Sequence of chain 1.B:
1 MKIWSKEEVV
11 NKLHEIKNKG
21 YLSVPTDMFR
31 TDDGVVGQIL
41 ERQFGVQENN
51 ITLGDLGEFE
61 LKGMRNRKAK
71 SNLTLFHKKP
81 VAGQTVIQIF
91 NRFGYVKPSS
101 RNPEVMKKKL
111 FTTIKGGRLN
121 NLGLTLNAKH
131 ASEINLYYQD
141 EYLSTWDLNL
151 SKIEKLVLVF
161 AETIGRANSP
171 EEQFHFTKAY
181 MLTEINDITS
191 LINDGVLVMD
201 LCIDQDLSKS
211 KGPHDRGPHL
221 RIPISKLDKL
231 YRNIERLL

Binding-site contacts:
Ligand atom OP1 contacts residue LYS78 of chain 1.B at 2.7 Å (salt-bridge).
Ligand atom N2 contacts residue DC5 of chain 1.H at 2.7 Å (h-bond).
Ligand atom OP2 contacts residue LYS79 of chain 1.B at 2.8 Å (salt-bridge).
Ligand atom N3 contacts residue DA8 of chain 1.H at 2.8 Å (h-bond).
Ligand atom N2 contacts residue DC1 of chain 1.H at 2.8 Å (h-bond).
Ligand atom N7 contacts residue THR74 of chain 1.B at 2.5 Å (h-bond).
Ligand atom OP1 contacts residue GLU60 of chain 1.B at 2.5 Å (salt-bridge).
Ligand atom O6 contacts residue DC5 of chain 1.H at 2.8 Å (h-bond).
Ligand atom N4 contacts residue DG6 of chain 1.H at 2.9 Å (h-bond).
Ligand atom N2 contacts residue ASP33 of chain 1.B at 2.8 Å (salt-bridge).
Ligand atom N1 contacts residue DC3 of chain 1.H at 3.0 Å (h-bond).
Ligand atom N1 contacts residue DC1 of chain 1.H at 2.8 Å (h-bond).
Ligand atom O6 contacts residue DC4 of chain 1.H at 3.0 Å (h-bond).
Ligand atom N4 contacts residue ARG216 of chain 1.B at 2.8 Å (salt-bridge).
Ligand atom N4 contacts residue DG2 of chain 1.H at 3.0 Å (h-bond).
Ligand atom N4 contacts residue DG7 of chain 1.H at 2.9 Å (h-bond).
Ligand atom OP2 contacts residue HIS77 of chain 1.B at 2.7 Å (h-bond).
Ligand atom O2 contacts residue DG6 of chain 1.H at 2.7 Å (h-bond).
Ligand atom O2 contacts residue DG7 of chain 1.H at 2.8 Å (h-bond).
Ligand atom O4 contacts residue DA8 of chain 1.H at 2.8 Å (h-bond).
Ligand atom O6 contacts residue ARG221 of chain 1.B at 2.9 Å (salt-bridge).
Ligand atom OP1 contacts residue LYS152 of chain 1.B at 2.5 Å (salt-bridge).
Ligand atom O2 contacts residue DG2 of chain 1.H at 2.7 Å (h-bond).
Ligand atom N2 contacts residue DC4 of chain 1.H at 2.6 Å (h-bond).
Ligand atom N3 contacts residue DG2 of chain 1.H at 2.9 Å (h-bond).
Ligand atom OP1 contacts residue GLY63 of chain 1.B at 2.6 Å (h-bond).
Ligand atom OP1 contacts residue ARG65 of chain 1.B at 2.8 Å (salt-bridge).
Ligand atom N7 contacts residue ARG221 of chain 1.B at 2.9 Å (salt-bridge).
Ligand atom N2 contacts residue DC9 of chain 1.H at 2.6 Å (h-bond).
Ligand atom N1 contacts residue DC9 of chain 1.H at 2.9 Å (h-bond).
Ligand atom N1 contacts residue DC4 of chain 1.H at 2.9 Å (h-bond).
Ligand atom O4' contacts residue ASN50 of chain 1.B at 3.0 Å.
Ligand atom N4 contacts residue ASP215 of chain 1.B at 2.9 Å (salt-bridge).
Ligand atom N3 contacts residue DG7 of chain 1.H at 2.9 Å (h-bond).
Ligand atom N3 contacts residue DG6 of chain 1.H at 2.8 Å (h-bond).
Ligand atom O6 contacts residue DC1 of chain 1.H at 2.6 Å (h-bond).
Ligand atom OP1 contacts residue ARG67 of chain 1.B at 3.0 Å (salt-bridge).
Ligand atom N1 contacts residue DC5 of chain 1.H at 2.8 Å (h-bond).
Ligand atom N2 contacts residue DC3 of chain 1.H at 2.7 Å (h-bond).
Ligand atom OP2 contacts residue LYS62 of chain 1.B at 3.0 Å (salt-bridge).

The protein below binds the small molecule below.
Small molecule (SMILES): Cc1cn([C@H]2C[C@H](O[P](=O)(O)OC[C@H]3O[C@@H](n4ccc(N)nc4=O)C[C@@H]3O[P](=O)(O)OC[C@H]3O[C@@H](n4ccc(N)nc4=O)C[C@@H]3O[P](=O)(O)OC[C@H]3O[C@@H](n4cnc5c(=O)nc(N)[nH]c54)C[C@@H]3O[P](=O)(O)OC[C@H]3O[C@@H](n4cnc5c(=O)nc(N)[nH]c54)C[C@@H]3O[P](=O)(O)OC[C@H]3O[C@@H](n4cnc5c(=O)nc(N)[nH]c54)C[C@@H]3O[P](=O)(O)OC[C@H]3O[C@@H](n4ccc(N)nc4=O)C[C@@H]3O[P](=O)(O)OC[C@H]3O[C@@H](n4cnc5c(=O)nc(N)[nH]c54)C[C@@H]3O)[C@@H](CO[P](=O)(O)O[C@H]3C[C@H](n4cnc5c(=O)nc(N)[nH]c54)O[C@@H]3CO)O2)c(=O)[nH]c1=O